Binding-site contacts:
Ligand atom O3 contacts residue ASP316 of chain 1.B at 4.4 Å.
Ligand atom O4 contacts residue ASP316 of chain 1.B at 2.9 Å (salt-bridge).
Ligand atom O1 contacts residue MET380 of chain 1.B at 4.2 Å.
Ligand atom O2 contacts residue ARG314 of chain 1.B at 3.4 Å (salt-bridge).
Ligand atom O2 contacts residue MG1 of chain 1.K at 4.1 Å.
Ligand atom O4 contacts residue GLY315 of chain 1.B at 3.7 Å.
Ligand atom O1 contacts residue ARG93 of chain 1.B at 4.3 Å.
Ligand atom O3 contacts residue LYS290 of chain 1.B at 2.9 Å (salt-bridge).
Ligand atom C1 contacts residue LYS290 of chain 1.B at 3.8 Å.
Ligand atom O2 contacts residue ASP316 of chain 1.B at 3.8 Å.
Ligand atom C1 contacts residue ALA313 of chain 1.B at 3.7 Å (hydrophobic).
Ligand atom C1 contacts residue MG1 of chain 1.K at 3.0 Å.
Ligand atom O3 contacts residue MG1 of chain 1.K at 2.4 Å.
Ligand atom O1 contacts residue MET311 of chain 1.B at 4.2 Å.
Ligand atom O4 contacts residue ALA313 of chain 1.B at 4.1 Å.
Ligand atom O3 contacts residue GLU292 of chain 1.B at 3.6 Å (salt-bridge).
Ligand atom C2 contacts residue MG1 of chain 1.K at 2.9 Å.
Ligand atom O1 contacts residue ALA313 of chain 1.B at 3.9 Å.
Ligand atom O2 contacts residue ALA313 of chain 1.B at 3.2 Å.
Ligand atom C2 contacts residue ASP316 of chain 1.B at 3.8 Å.
Ligand atom O4 contacts residue MG1 of chain 1.K at 2.1 Å.
Ligand atom O2 contacts residue GLY315 of chain 1.B at 2.8 Å (h-bond).
Ligand atom C1 contacts residue THR348 of chain 1.B at 3.8 Å.
Ligand atom O1 contacts residue THR348 of chain 1.B at 3.2 Å (h-bond).
Ligand atom O2 contacts residue THR348 of chain 1.B at 2.5 Å (h-bond).
Ligand atom C2 contacts residue ALA313 of chain 1.B at 3.5 Å (hydrophobic).
Ligand atom O3 contacts residue ALA313 of chain 1.B at 4.2 Å.
Ligand atom C2 contacts residue GLY315 of chain 1.B at 3.8 Å.
Ligand atom O4 contacts residue GLU292 of chain 1.B at 3.1 Å (salt-bridge).
Ligand atom C2 contacts residue THR348 of chain 1.B at 3.4 Å.
Ligand atom C2 contacts residue ARG314 of chain 1.B at 4.5 Å.
Ligand atom O1 contacts residue LYS290 of chain 1.B at 4.0 Å.
Ligand atom C1 contacts residue GLU292 of chain 1.B at 4.0 Å.
Ligand atom O1 contacts residue MG1 of chain 1.K at 4.3 Å.
Ligand atom C2 contacts residue GLU292 of chain 1.B at 3.8 Å.

The small molecule below binds the protein below.
Small molecule (SMILES): O=C([O-])C(=O)[O-]

Sequence of chain 1.B:
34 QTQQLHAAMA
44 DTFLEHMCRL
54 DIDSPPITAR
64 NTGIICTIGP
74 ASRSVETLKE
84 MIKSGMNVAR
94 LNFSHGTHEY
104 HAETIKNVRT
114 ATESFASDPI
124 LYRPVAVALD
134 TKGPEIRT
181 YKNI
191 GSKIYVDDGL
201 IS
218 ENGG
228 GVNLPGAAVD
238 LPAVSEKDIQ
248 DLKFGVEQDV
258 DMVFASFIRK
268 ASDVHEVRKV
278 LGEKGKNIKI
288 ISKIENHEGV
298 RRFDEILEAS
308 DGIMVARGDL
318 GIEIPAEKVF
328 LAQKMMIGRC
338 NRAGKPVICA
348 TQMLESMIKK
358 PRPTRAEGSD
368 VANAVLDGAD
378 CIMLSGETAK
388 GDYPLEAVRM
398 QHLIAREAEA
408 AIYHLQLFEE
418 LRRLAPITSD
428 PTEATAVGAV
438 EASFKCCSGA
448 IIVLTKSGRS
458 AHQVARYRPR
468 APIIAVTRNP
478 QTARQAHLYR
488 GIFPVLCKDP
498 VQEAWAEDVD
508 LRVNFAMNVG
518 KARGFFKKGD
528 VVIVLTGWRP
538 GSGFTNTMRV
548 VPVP